Binding-site contacts:
Ligand atom C1 contacts residue LYS16 of chain 1.F at 3.5 Å.
Ligand atom C6 contacts residue GLU154 of chain 1.F at 3.4 Å.
Ligand atom O1 contacts residue ASN13 of chain 1.F at 3.6 Å (h-bond).
Ligand atom C6 contacts residue TRP341 of chain 1.F at 3.5 Å (hydrophobic).
Ligand atom O3 contacts residue TRP341 of chain 1.F at 3.7 Å.
Ligand atom O3 contacts residue ASP66 of chain 1.F at 2.6 Å (salt-bridge).
Ligand atom O2 contacts residue TRP63 of chain 1.F at 3.4 Å (h-bond).
Ligand atom C1 contacts residue ASP15 of chain 1.F at 3.3 Å.
Ligand atom C2 contacts residue TRP231 of chain 1.F at 3.6 Å (hydrophobic).
Ligand atom C6 contacts residue PRO155 of chain 1.F at 3.7 Å (hydrophobic).
Ligand atom O3 contacts residue TYR156 of chain 1.F at 4.0 Å.
Ligand atom O2 contacts residue LYS16 of chain 1.F at 2.7 Å (salt-bridge).
Ligand atom O6 contacts residue TYR156 of chain 1.F at 3.1 Å (h-bond).
Ligand atom O2 contacts residue ALA64 of chain 1.F at 3.2 Å.
Ligand atom O3 contacts residue TRP63 of chain 1.F at 3.3 Å (h-bond).
Ligand atom O2 contacts residue GLU112 of chain 1.F at 2.7 Å (salt-bridge).
Ligand atom O6 contacts residue PHE157 of chain 1.F at 3.9 Å.
Ligand atom C2 contacts residue ASP66 of chain 1.F at 3.4 Å.
Ligand atom O5 contacts residue TYR156 of chain 1.F at 3.3 Å.
Ligand atom O6 contacts residue GLU154 of chain 1.F at 2.7 Å (salt-bridge).
Ligand atom O1 contacts residue ASP15 of chain 1.F at 2.7 Å (salt-bridge).
Ligand atom C6 contacts residue TYR156 of chain 1.F at 3.6 Å (hydrophobic).
Ligand atom O3 contacts residue ARG67 of chain 1.F at 3.1 Å (salt-bridge).
Ligand atom O5 contacts residue TRP341 of chain 1.F at 4.0 Å.
Ligand atom O5 contacts residue ASP15 of chain 1.F at 4.0 Å.
Ligand atom O6 contacts residue PRO155 of chain 1.F at 3.3 Å.
Ligand atom C3 contacts residue TRP63 of chain 1.F at 3.6 Å (hydrophobic).
Ligand atom O3 contacts residue GLU112 of chain 1.F at 3.6 Å.
Ligand atom O4 contacts residue ARG67 of chain 1.F at 3.1 Å (salt-bridge).
Ligand atom O1 contacts residue LYS16 of chain 1.F at 3.0 Å (salt-bridge).
Ligand atom C2 contacts residue LYS16 of chain 1.F at 3.7 Å.
Ligand atom C1 contacts residue TRP231 of chain 1.F at 3.6 Å (hydrophobic).
Ligand atom O2 contacts residue ASP66 of chain 1.F at 2.6 Å (salt-bridge).
Ligand atom C4 contacts residue TRP341 of chain 1.F at 3.6 Å (hydrophobic).
Ligand atom C3 contacts residue ASP66 of chain 1.F at 3.6 Å.
Ligand atom O3 contacts residue ALA64 of chain 1.F at 3.4 Å.
Ligand atom O2 contacts residue TRP231 of chain 1.F at 3.8 Å.
Ligand atom C2 contacts residue GLU112 of chain 1.F at 3.4 Å.
Ligand atom C1 contacts residue TYR156 of chain 1.F at 3.5 Å (hydrophobic).
Ligand atom C4 contacts residue TYR156 of chain 1.F at 3.8 Å (hydrophobic).

Sequence of chain 1.F:
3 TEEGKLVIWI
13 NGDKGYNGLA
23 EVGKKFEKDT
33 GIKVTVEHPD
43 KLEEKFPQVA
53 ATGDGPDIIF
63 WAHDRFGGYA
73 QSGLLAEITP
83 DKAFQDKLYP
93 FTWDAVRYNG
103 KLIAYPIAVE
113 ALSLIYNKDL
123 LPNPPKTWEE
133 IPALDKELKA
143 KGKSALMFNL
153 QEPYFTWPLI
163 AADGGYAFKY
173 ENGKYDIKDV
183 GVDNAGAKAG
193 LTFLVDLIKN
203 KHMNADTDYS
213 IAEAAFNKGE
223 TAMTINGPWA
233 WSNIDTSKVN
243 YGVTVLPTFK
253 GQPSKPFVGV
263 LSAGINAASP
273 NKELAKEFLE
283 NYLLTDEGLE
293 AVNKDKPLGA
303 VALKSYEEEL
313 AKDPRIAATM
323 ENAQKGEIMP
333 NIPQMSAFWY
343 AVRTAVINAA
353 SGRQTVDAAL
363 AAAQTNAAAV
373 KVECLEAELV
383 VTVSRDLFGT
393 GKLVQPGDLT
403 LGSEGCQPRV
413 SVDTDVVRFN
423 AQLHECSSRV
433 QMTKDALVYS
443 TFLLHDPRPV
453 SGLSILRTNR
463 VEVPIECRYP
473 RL

A protein and the small-molecule ligand that binds it are described below.
Small molecule (SMILES): OC[C@H]1O[C@H](O[C@H]2[C@H](O)[C@@H](O)[C@@H](O)O[C@@H]2CO)[C@H](O)[C@@H](O)[C@@H]1O